Binding-site contacts:
Ligand atom C1 contacts residue PHE208 of chain 1.A at 4.1 Å (hydrophobic).
Ligand atom O22 contacts residue PRO209 of chain 1.A at 3.4 Å.
Ligand atom O21 contacts residue PRO209 of chain 1.A at 3.5 Å.
Ligand atom C6 contacts residue HIS207 of chain 1.A at 4.5 Å.
Ligand atom O21 contacts residue ARG213 of chain 1.A at 3.0 Å (salt-bridge).
Ligand atom C13 contacts residue HIS207 of chain 1.A at 3.9 Å.
Ligand atom O22 contacts residue PHE208 of chain 1.A at 3.1 Å.
Ligand atom C17 contacts residue PRO209 of chain 1.A at 3.6 Å (hydrophobic).
Ligand atom C17 contacts residue ARG213 of chain 1.A at 4.0 Å.
Ligand atom C2 contacts residue PHE208 of chain 1.A at 3.4 Å (hydrophobic).
Ligand atom C8 contacts residue PHE204 of chain 1.A at 3.3 Å (hydrophobic).
Ligand atom O33 contacts residue PRO209 of chain 1.A at 4.0 Å.
Ligand atom C3 contacts residue PHE208 of chain 1.A at 4.0 Å (hydrophobic).
Ligand atom O12 contacts residue HIS207 of chain 1.A at 3.4 Å (h-bond).
Ligand atom C7 contacts residue PHE204 of chain 1.A at 3.7 Å (hydrophobic).
Ligand atom C10 contacts residue HIS207 of chain 1.A at 4.2 Å.
Ligand atom C4 contacts residue PHE208 of chain 1.A at 4.3 Å (hydrophobic).
Ligand atom O22 contacts residue HIS207 of chain 1.A at 2.6 Å (h-bond).
Ligand atom C2 contacts residue HIS207 of chain 1.A at 3.3 Å.
Ligand atom C4 contacts residue HIS207 of chain 1.A at 4.0 Å.
Ligand atom C18 contacts residue HIS207 of chain 1.A at 3.7 Å.
Ligand atom C5 contacts residue PHE208 of chain 1.A at 4.3 Å (hydrophobic).
Ligand atom C18 contacts residue PRO209 of chain 1.A at 4.3 Å (hydrophobic).
Ligand atom O22 contacts residue ARG213 of chain 1.A at 3.6 Å.
Ligand atom C1 contacts residue HIS207 of chain 1.A at 3.9 Å.

The small molecule below binds the protein below.
Small molecule (SMILES): OC[C@H]1O[C@H](O[C@H]2[C@H](O)[C@@H](O)[C@H](OCCCCCC3CCCCC3)O[C@@H]2CO)[C@H](O)[C@@H](O)[C@@H]1O

Sequence of chain 1.A:
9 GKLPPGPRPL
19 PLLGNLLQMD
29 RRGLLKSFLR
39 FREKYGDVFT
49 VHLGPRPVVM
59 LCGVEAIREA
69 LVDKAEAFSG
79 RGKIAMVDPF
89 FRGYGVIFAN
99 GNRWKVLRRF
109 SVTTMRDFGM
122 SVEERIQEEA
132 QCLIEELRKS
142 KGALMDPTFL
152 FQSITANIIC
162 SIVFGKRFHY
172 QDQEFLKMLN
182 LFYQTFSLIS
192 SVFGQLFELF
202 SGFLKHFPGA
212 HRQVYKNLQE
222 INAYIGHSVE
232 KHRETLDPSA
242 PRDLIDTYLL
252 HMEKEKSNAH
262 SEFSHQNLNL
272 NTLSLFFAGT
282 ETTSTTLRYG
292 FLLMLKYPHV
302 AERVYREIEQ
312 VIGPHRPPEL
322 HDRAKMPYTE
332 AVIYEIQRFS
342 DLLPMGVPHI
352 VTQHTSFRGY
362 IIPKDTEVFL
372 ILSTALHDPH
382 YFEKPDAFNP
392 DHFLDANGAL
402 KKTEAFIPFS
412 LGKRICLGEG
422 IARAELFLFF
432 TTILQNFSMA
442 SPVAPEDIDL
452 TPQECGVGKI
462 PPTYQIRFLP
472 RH